Binding-site contacts:
Ligand atom O27 contacts residue MET98 of chain 2.E at 3.4 Å (h-bond).
Ligand atom C21 contacts residue GLY68 of chain 2.E at 3.5 Å.
Ligand atom C24 contacts residue MET98 of chain 2.E at 3.5 Å (hydrophobic).
Ligand atom C3 contacts residue VAL70 of chain 2.E at 3.8 Å (hydrophobic).
Ligand atom O8 contacts residue VAL70 of chain 2.E at 2.9 Å (h-bond).
Ligand atom C25 contacts residue HIS122 of chain 2.E at 3.0 Å.
Ligand atom O28 contacts residue TRP125 of chain 2.E at 3.4 Å (h-bond).
Ligand atom C23 contacts residue SER97 of chain 2.E at 3.5 Å.
Ligand atom B26 contacts residue HIS122 of chain 2.E at 3.7 Å.
Ligand atom O19 contacts residue PRO124 of chain 2.E at 3.1 Å.
Ligand atom C25 contacts residue PRO124 of chain 2.E at 3.3 Å (hydrophobic).
Ligand atom N20 contacts residue GLY68 of chain 2.E at 2.7 Å (h-bond).
Ligand atom B26 contacts residue GLY68 of chain 2.E at 3.6 Å.
Ligand atom C18 contacts residue TRP125 of chain 2.E at 3.5 Å (hydrophobic).
Ligand atom C24 contacts residue LEU149 of chain 2.E at 3.7 Å (hydrophobic).
Ligand atom O28 contacts residue SER97 of chain 2.E at 1.9 Å (h-bond).
Ligand atom N20 contacts residue SER97 of chain 2.E at 3.6 Å.
Ligand atom C23 contacts residue LEU149 of chain 2.E at 3.7 Å (hydrophobic).
Ligand atom C3 contacts residue ILE142 of chain 2.E at 3.4 Å (hydrophobic).
Ligand atom C22 contacts residue VAL70 of chain 2.E at 3.8 Å (hydrophobic).
Ligand atom C10 contacts residue TRP125 of chain 2.E at 3.2 Å (hydrophobic).
Ligand atom C11 contacts residue TRP125 of chain 2.E at 3.2 Å (hydrophobic).
Ligand atom C25 contacts residue SER97 of chain 2.E at 3.5 Å.
Ligand atom C25 contacts residue GLN123 of chain 2.E at 3.3 Å.
Ligand atom C22 contacts residue MET98 of chain 2.E at 3.4 Å (hydrophobic).
Ligand atom C7 contacts residue TRP125 of chain 2.E at 3.7 Å (hydrophobic).
Ligand atom O27 contacts residue GLY67 of chain 2.E at 3.3 Å.
Ligand atom N4 contacts residue ILE142 of chain 2.E at 3.1 Å.
Ligand atom N9 contacts residue TRP125 of chain 2.E at 2.6 Å (h-bond).
Ligand atom C10 contacts residue GLY68 of chain 2.E at 3.6 Å.
Ligand atom B26 contacts residue SER97 of chain 2.E at 1.4 Å.
Ligand atom O8 contacts residue GLU69 of chain 2.E at 3.5 Å.
Ligand atom O19 contacts residue TRP125 of chain 2.E at 2.6 Å (h-bond).
Ligand atom O27 contacts residue GLY68 of chain 2.E at 2.7 Å (h-bond).
Ligand atom O27 contacts residue SER97 of chain 2.E at 2.1 Å (h-bond).
Ligand atom C5 contacts residue ILE142 of chain 2.E at 3.4 Å (hydrophobic).
Ligand atom C21 contacts residue SER97 of chain 2.E at 2.3 Å.
Ligand atom O28 contacts residue HIS122 of chain 2.E at 2.8 Å (h-bond).
Ligand atom C22 contacts residue SER97 of chain 2.E at 2.7 Å.
Ligand atom C18 contacts residue GLY68 of chain 2.E at 3.6 Å.

Sequence of chain 2.E:
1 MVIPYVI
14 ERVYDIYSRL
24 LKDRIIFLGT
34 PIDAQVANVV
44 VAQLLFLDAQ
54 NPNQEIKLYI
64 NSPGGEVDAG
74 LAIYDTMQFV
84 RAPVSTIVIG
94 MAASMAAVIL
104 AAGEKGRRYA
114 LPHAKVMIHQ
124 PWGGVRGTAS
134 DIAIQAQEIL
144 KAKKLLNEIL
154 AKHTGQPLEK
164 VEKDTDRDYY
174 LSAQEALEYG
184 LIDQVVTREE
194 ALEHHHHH

The small molecule below binds the protein below.
Small molecule (SMILES): CC(C)C[C@H](NC(=O)[C@H](Cc1ccccc1)NC(=O)c1cnccn1)B(O)O